Sequence of chain 1.G:
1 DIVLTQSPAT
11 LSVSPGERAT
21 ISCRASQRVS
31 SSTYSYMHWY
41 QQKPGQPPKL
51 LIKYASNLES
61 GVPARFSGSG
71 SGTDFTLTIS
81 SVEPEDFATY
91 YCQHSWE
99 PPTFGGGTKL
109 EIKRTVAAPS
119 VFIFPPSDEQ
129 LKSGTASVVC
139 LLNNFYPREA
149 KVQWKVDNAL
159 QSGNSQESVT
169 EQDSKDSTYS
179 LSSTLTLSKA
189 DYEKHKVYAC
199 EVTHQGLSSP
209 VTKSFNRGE

A protein and the small-molecule ligand that binds it are described below.
Small molecule (SMILES): C[N+](C)(C)[O-]

Binding-site contacts:
Ligand atom CAD contacts residue PEG1 of chain 1.Y at 4.2 Å.
Ligand atom CAB contacts residue SER30 of chain 1.G at 4.5 Å.
Ligand atom CAD contacts residue THR33 of chain 1.G at 3.8 Å.
Ligand atom NAC contacts residue SER32 of chain 1.G at 4.5 Å.
Ligand atom CAA contacts residue PEG1 of chain 1.Y at 2.0 Å.
Ligand atom CAB contacts residue SER31 of chain 1.G at 3.2 Å.
Ligand atom NAC contacts residue SER31 of chain 1.G at 4.2 Å.
Ligand atom CAA contacts residue SER32 of chain 1.G at 3.9 Å.
Ligand atom CAB contacts residue SER35 of chain 1.G at 3.9 Å.
Ligand atom CAB contacts residue SER32 of chain 1.G at 4.1 Å.
Ligand atom OAE contacts residue GLY70 of chain 1.G at 4.5 Å.
Ligand atom NAC contacts residue PEG1 of chain 1.Y at 3.3 Å (h-bond).
Ligand atom CAB contacts residue THR33 of chain 1.G at 3.7 Å.
Ligand atom CAA contacts residue SER31 of chain 1.G at 3.9 Å.
Ligand atom OAE contacts residue SER71 of chain 1.G at 3.7 Å.
Ligand atom NAC contacts residue THR33 of chain 1.G at 4.4 Å.
Ligand atom OAE contacts residue PEG1 of chain 1.Y at 3.5 Å.
Ligand atom OAE contacts residue SER35 of chain 1.G at 3.7 Å.
Ligand atom NAC contacts residue SER35 of chain 1.G at 4.4 Å.
Ligand atom CAB contacts residue PEG1 of chain 1.Y at 4.3 Å.
Ligand atom CAB contacts residue TYR34 of chain 1.G at 3.6 Å (hydrophobic).